A protein and the small-molecule ligand that binds it are described below.
Small molecule (SMILES): CC(=O)N[C@@H]1[C@@H](O)[C@H](O)[C@@H](CO)O[C@H]1O

Binding-site contacts:
Ligand atom C1 contacts residue ARG132 of chain 1.A at 4.3 Å.
Ligand atom N2 contacts residue ASN134 of chain 1.A at 2.9 Å (h-bond).
Ligand atom C5 contacts residue ASN134 of chain 1.A at 3.7 Å.
Ligand atom O5 contacts residue ARG132 of chain 1.A at 4.2 Å.
Ligand atom C8 contacts residue GLN68 of chain 1.A at 3.7 Å.
Ligand atom C1 contacts residue ASN134 of chain 1.A at 1.4 Å.
Ligand atom C7 contacts residue ASN134 of chain 1.A at 3.2 Å.
Ligand atom C4 contacts residue ASN134 of chain 1.A at 4.2 Å.
Ligand atom C8 contacts residue ASN134 of chain 1.A at 3.4 Å.
Ligand atom C7 contacts residue GLN68 of chain 1.A at 3.9 Å.
Ligand atom C6 contacts residue ARG132 of chain 1.A at 4.3 Å.
Ligand atom O5 contacts residue ASN134 of chain 1.A at 2.4 Å (h-bond).
Ligand atom O7 contacts residue ASN134 of chain 1.A at 3.9 Å.
Ligand atom C5 contacts residue ARG132 of chain 1.A at 4.3 Å.
Ligand atom O7 contacts residue GLN68 of chain 1.A at 3.5 Å.
Ligand atom C2 contacts residue ASN134 of chain 1.A at 2.5 Å.
Ligand atom C3 contacts residue ASN134 of chain 1.A at 3.8 Å.

Sequence of chain 1.A:
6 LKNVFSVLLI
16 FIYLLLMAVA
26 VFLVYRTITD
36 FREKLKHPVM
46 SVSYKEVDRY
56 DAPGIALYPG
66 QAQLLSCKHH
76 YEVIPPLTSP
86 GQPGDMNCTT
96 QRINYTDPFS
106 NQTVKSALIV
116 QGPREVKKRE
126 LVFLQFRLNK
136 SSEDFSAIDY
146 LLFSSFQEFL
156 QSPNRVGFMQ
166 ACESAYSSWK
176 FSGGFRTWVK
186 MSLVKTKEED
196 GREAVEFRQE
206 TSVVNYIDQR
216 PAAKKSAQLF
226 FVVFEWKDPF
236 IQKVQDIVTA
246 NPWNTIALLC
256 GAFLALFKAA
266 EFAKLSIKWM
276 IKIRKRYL